Binding-site contacts:
Ligand atom C1 contacts residue PRO485 of chain 1.C at 3.7 Å (hydrophobic).
Ligand atom CL contacts residue ASP751 of chain 1.C at 3.0 Å.
Ligand atom C11 contacts residue PHE486 of chain 1.C at 4.1 Å (hydrophobic).
Ligand atom N2 contacts residue SER745 of chain 1.C at 3.8 Å.
Ligand atom C12 contacts residue SER488 of chain 1.C at 3.7 Å.
Ligand atom CL contacts residue LEU750 of chain 1.C at 3.8 Å.
Ligand atom C10 contacts residue PHE486 of chain 1.C at 3.5 Å (hydrophobic).
Ligand atom C8 contacts residue PRO485 of chain 1.C at 3.8 Å (hydrophobic).
Ligand atom O4 contacts residue LYS754 of chain 1.C at 3.1 Å.
Ligand atom C4 contacts residue GLY722 of chain 1.B at 3.4 Å.
Ligand atom C12 contacts residue MET487 of chain 1.C at 3.7 Å (hydrophobic).
Ligand atom O3 contacts residue SER488 of chain 1.C at 2.6 Å (h-bond).
Ligand atom C14 contacts residue PHE486 of chain 1.C at 3.3 Å (hydrophobic).
Ligand atom N1 contacts residue PRO485 of chain 1.C at 3.2 Å (h-bond).
Ligand atom CL contacts residue LYS754 of chain 1.C at 3.9 Å.
Ligand atom N2 contacts residue PRO485 of chain 1.C at 4.0 Å.
Ligand atom S1 contacts residue SER488 of chain 1.C at 3.1 Å (h-bond).
Ligand atom C8 contacts residue SER720 of chain 1.B at 4.0 Å.
Ligand atom C11 contacts residue MET487 of chain 1.C at 3.5 Å (hydrophobic).
Ligand atom C6 contacts residue LYS721 of chain 1.B at 4.1 Å.
Ligand atom C9 contacts residue MET487 of chain 1.C at 4.0 Å (hydrophobic).
Ligand atom N2 contacts residue PHE486 of chain 1.C at 4.0 Å.
Ligand atom C1 contacts residue SER745 of chain 1.C at 3.5 Å.
Ligand atom C9 contacts residue PHE486 of chain 1.C at 3.9 Å (hydrophobic).
Ligand atom O2 contacts residue SER488 of chain 1.C at 2.6 Å (h-bond).
Ligand atom N3 contacts residue SER720 of chain 1.B at 3.9 Å.
Ligand atom O2 contacts residue PRO485 of chain 1.C at 3.6 Å.
Ligand atom O1 contacts residue SER488 of chain 1.C at 3.0 Å (h-bond).
Ligand atom S2 contacts residue SER488 of chain 1.C at 3.6 Å.
Ligand atom C11 contacts residue SER488 of chain 1.C at 3.1 Å.
Ligand atom C12 contacts residue PHE486 of chain 1.C at 3.9 Å (hydrophobic).
Ligand atom N2 contacts residue SER720 of chain 1.B at 4.1 Å.
Ligand atom O2 contacts residue MET487 of chain 1.C at 3.3 Å (h-bond).
Ligand atom O3 contacts residue MET487 of chain 1.C at 3.4 Å.
Ligand atom C6 contacts residue SER745 of chain 1.C at 3.1 Å.
Ligand atom C2 contacts residue PRO485 of chain 1.C at 3.3 Å (hydrophobic).
Ligand atom C6 contacts residue SER720 of chain 1.B at 4.1 Å.
Ligand atom C8 contacts residue SER745 of chain 1.C at 4.0 Å.
Ligand atom C13 contacts residue PHE486 of chain 1.C at 3.5 Å (hydrophobic).
Ligand atom C9 contacts residue SER488 of chain 1.C at 3.6 Å.

A small-molecule ligand and the protein it binds are described below.
Small molecule (SMILES): NS(=O)(=O)c1cc2c(cc1Cl)N[C@H]([C@H]1C[C@H]3C=C[C@@H]1C3)NS2(=O)=O

Sequence of chain 1.B:
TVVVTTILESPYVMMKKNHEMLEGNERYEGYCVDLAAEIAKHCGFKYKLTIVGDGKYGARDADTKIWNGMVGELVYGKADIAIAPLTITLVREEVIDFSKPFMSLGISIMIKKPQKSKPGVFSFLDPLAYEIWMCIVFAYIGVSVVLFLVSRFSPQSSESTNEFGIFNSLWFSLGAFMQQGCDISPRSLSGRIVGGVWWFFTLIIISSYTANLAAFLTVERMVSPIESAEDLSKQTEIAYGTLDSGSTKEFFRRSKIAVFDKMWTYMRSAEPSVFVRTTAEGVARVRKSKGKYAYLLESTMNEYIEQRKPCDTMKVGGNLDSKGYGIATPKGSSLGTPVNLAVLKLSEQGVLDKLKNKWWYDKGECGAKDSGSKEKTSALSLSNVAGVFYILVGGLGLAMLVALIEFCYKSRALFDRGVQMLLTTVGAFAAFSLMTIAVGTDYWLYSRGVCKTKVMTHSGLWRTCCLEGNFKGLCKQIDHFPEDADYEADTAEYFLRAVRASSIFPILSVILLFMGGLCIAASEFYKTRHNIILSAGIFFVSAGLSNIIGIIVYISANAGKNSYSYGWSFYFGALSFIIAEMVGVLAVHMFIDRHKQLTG

Sequence of chain 1.C:
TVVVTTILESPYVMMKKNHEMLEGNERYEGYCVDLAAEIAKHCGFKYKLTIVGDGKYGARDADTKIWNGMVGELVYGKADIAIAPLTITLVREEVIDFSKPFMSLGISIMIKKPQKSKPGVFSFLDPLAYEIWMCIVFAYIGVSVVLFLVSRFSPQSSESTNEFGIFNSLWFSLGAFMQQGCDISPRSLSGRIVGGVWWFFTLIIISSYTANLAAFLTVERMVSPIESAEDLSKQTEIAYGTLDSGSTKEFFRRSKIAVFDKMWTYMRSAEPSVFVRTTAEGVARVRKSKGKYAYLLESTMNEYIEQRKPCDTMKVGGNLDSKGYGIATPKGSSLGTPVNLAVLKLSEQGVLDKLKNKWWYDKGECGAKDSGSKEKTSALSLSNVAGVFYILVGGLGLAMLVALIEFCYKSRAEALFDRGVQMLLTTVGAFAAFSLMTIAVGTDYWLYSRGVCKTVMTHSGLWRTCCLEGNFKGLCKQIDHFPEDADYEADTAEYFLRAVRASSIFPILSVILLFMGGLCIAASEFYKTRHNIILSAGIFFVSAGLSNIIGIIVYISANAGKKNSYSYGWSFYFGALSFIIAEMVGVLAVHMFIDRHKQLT